Binding-site contacts:
Ligand atom OP1 contacts residue PHE277 of chain 10.A at 4.1 Å.
Ligand atom C2' contacts residue PHE277 of chain 10.A at 2.8 Å (hydrophobic).
Ligand atom OP1 contacts residue ARG10 of chain 10.A at 3.8 Å.
Ligand atom O3' contacts residue PHE277 of chain 10.A at 4.1 Å.
Ligand atom C3' contacts residue PHE277 of chain 10.A at 3.6 Å (hydrophobic).
Ligand atom C1' contacts residue PHE277 of chain 10.A at 3.9 Å (hydrophobic).

Sequence of chain 10.A:
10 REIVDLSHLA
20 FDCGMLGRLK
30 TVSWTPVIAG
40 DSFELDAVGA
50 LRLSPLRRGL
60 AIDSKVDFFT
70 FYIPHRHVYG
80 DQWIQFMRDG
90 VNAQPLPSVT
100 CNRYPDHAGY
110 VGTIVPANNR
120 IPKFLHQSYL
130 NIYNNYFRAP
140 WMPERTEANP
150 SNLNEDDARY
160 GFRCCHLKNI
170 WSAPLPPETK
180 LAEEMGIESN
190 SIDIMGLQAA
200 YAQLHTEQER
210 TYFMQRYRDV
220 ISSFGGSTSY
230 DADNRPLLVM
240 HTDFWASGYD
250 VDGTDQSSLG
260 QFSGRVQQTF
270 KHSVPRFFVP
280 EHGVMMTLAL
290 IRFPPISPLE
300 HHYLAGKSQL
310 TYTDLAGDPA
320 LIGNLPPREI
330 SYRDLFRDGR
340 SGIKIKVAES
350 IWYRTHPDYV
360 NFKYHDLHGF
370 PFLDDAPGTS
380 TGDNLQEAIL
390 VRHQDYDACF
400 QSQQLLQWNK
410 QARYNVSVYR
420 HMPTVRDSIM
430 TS

The protein below binds the small molecule below.
Small molecule (SMILES): Nc1ccn([C@H]2C[C@H](O)[C@@H](COP(=O)(O)O)O2)c(=O)n1